Sequence of chain 1.A:
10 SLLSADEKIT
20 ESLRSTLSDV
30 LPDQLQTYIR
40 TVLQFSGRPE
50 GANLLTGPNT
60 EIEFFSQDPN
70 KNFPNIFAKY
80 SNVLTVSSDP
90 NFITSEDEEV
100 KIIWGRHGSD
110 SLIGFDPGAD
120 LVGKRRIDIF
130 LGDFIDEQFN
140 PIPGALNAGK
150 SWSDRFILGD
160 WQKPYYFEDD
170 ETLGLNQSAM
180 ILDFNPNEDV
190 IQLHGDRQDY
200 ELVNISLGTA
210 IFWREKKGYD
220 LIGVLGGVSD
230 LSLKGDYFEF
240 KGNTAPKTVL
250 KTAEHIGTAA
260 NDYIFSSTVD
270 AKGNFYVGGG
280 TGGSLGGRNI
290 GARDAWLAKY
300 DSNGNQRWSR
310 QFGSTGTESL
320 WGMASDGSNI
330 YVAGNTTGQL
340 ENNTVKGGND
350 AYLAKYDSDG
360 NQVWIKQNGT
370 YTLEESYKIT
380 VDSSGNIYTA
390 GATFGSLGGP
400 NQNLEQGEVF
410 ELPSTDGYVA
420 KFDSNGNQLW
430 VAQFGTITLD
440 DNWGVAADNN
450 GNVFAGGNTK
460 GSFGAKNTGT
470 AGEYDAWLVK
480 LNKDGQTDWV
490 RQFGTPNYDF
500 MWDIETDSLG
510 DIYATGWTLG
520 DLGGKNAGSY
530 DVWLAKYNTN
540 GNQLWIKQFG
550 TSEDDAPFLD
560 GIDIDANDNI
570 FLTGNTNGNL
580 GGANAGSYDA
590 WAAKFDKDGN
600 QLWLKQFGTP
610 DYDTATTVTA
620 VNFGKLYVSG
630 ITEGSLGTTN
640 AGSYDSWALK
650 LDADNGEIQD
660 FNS

The protein below binds the small molecule below.
Small molecule (SMILES): CCCC[C@@H](F)CCCC[C@H](C)Cc1cc(O)c([C@@H](CCCC)CCCC[C@H](C)Cc2cc(O)cc(O)c2)c(O)c1

Binding-site contacts:
Ligand atom C31 contacts residue LYS459 of chain 1.A at 3.6 Å.
Ligand atom C23 contacts residue THR414 of chain 1.A at 3.6 Å.
Ligand atom C07 contacts residue PHE76 of chain 1.A at 3.4 Å (hydrophobic).
Ligand atom C36 contacts residue THR437 of chain 1.A at 3.6 Å.
Ligand atom O37 contacts residue THR437 of chain 1.A at 3.2 Å (h-bond).
Ligand atom C15 contacts residue PHE393 of chain 1.A at 3.6 Å (hydrophobic).
Ligand atom F06 contacts residue PHE138 of chain 1.A at 2.9 Å.
Ligand atom O37 contacts residue LEU438 of chain 1.A at 3.5 Å (h-bond).
Ligand atom C25 contacts residue ARG105 of chain 1.A at 3.8 Å.
Ligand atom C38 contacts residue LYS459 of chain 1.A at 3.7 Å.
Ligand atom O37 contacts residue SER413 of chain 1.A at 3.7 Å.
Ligand atom O40 contacts residue VAL82 of chain 1.A at 3.5 Å.
Ligand atom C25 contacts residue VAL82 of chain 1.A at 3.4 Å (hydrophobic).
Ligand atom C22 contacts residue ASP440 of chain 1.A at 3.1 Å.
Ligand atom C04 contacts residue TRP103 of chain 1.A at 3.6 Å (hydrophobic).
Ligand atom C24 contacts residue VAL82 of chain 1.A at 3.6 Å (hydrophobic).
Ligand atom C05 contacts residue PHE138 of chain 1.A at 3.4 Å (hydrophobic).
Ligand atom F06 contacts residue TYR37 of chain 1.A at 3.4 Å.
Ligand atom O34 contacts residue ASN139 of chain 1.A at 3.3 Å (h-bond).
Ligand atom C09 contacts residue PHE76 of chain 1.A at 3.5 Å (hydrophobic).
Ligand atom O17 contacts residue LEU438 of chain 1.A at 3.8 Å.
Ligand atom C26 contacts residue ARG105 of chain 1.A at 3.8 Å.
Ligand atom C32 contacts residue LYS459 of chain 1.A at 3.6 Å.
Ligand atom C21 contacts residue ASP440 of chain 1.A at 3.1 Å.
Ligand atom C02 contacts residue LEU130 of chain 1.A at 3.5 Å (hydrophobic).
Ligand atom C05 contacts residue TRP103 of chain 1.A at 3.6 Å (hydrophobic).
Ligand atom C23 contacts residue GLU374 of chain 1.A at 3.2 Å.
Ligand atom C14 contacts residue PHE393 of chain 1.A at 3.6 Å (hydrophobic).
Ligand atom C07 contacts residue TRP103 of chain 1.A at 3.3 Å (hydrophobic).
Ligand atom C08 contacts residue TYR37 of chain 1.A at 3.2 Å (hydrophobic).
Ligand atom C12 contacts residue PHE72 of chain 1.A at 3.5 Å (hydrophobic).
Ligand atom C30 contacts residue ASP135 of chain 1.A at 3.4 Å.
Ligand atom C22 contacts residue THR414 of chain 1.A at 3.2 Å.
Ligand atom C29 contacts residue PHE138 of chain 1.A at 3.4 Å (hydrophobic).
Ligand atom C35 contacts residue THR437 of chain 1.A at 3.8 Å.
Ligand atom C21 contacts residue LEU438 of chain 1.A at 3.6 Å (hydrophobic).
Ligand atom C23 contacts residue ASP440 of chain 1.A at 3.5 Å.
Ligand atom C24 contacts residue ARG105 of chain 1.A at 3.6 Å.
Ligand atom C04 contacts residue PHE133 of chain 1.A at 3.6 Å (hydrophobic).
Ligand atom F06 contacts residue VAL41 of chain 1.A at 3.6 Å.